A protein and the small-molecule ligand that binds it are described below.
Small molecule (SMILES): CC1(C)N=C(N)N=C(N)N1OCC(=O)Nc1ccc(Cl)cc1

Binding-site contacts:
Ligand atom CL contacts residue PRO113 of chain 1.A at 3.5 Å.
Ligand atom CAA contacts residue PHE58 of chain 1.A at 3.7 Å (hydrophobic).
Ligand atom NAH contacts residue ILE14 of chain 1.A at 3.9 Å.
Ligand atom NAF contacts residue NDP1 of chain 1.D at 3.8 Å.
Ligand atom CAC contacts residue PHE58 of chain 1.A at 3.8 Å (hydrophobic).
Ligand atom NAH contacts residue ASP54 of chain 1.A at 3.0 Å (salt-bridge).
Ligand atom NAD contacts residue ALA16 of chain 1.A at 3.7 Å.
Ligand atom CAA contacts residue ILE14 of chain 1.A at 3.9 Å (hydrophobic).
Ligand atom OAK contacts residue PHE58 of chain 1.A at 3.8 Å.
Ligand atom CL contacts residue ILE112 of chain 1.A at 3.9 Å.
Ligand atom NAD contacts residue ASP54 of chain 1.A at 3.0 Å (salt-bridge).
Ligand atom NAB contacts residue CYS15 of chain 1.A at 3.6 Å.
Ligand atom CAP contacts residue LEU119 of chain 1.A at 3.9 Å (hydrophobic).
Ligand atom NAH contacts residue CYS15 of chain 1.A at 3.1 Å (h-bond).
Ligand atom NAG contacts residue NDP1 of chain 1.D at 3.7 Å.
Ligand atom CAR contacts residue ILE112 of chain 1.A at 3.9 Å (hydrophobic).
Ligand atom NAG contacts residue LEU164 of chain 1.A at 3.1 Å (h-bond).
Ligand atom CAP contacts residue PHE58 of chain 1.A at 3.8 Å (hydrophobic).
Ligand atom NAH contacts residue THR185 of chain 1.A at 3.9 Å.
Ligand atom CAE contacts residue ASP54 of chain 1.A at 3.9 Å.
Ligand atom NAG contacts residue TYR170 of chain 1.A at 3.4 Å (h-bond).
Ligand atom CAJ contacts residue ASP54 of chain 1.A at 3.8 Å.
Ligand atom NAB contacts residue PHE58 of chain 1.A at 3.5 Å.
Ligand atom CAQ contacts residue LEU119 of chain 1.A at 4.0 Å (hydrophobic).
Ligand atom CAA contacts residue NDP1 of chain 1.D at 3.7 Å.
Ligand atom CAC contacts residue ALA16 of chain 1.A at 3.9 Å (hydrophobic).
Ligand atom OAV contacts residue ASN108 of chain 1.A at 2.2 Å (h-bond).
Ligand atom CAI contacts residue MET55 of chain 1.A at 3.9 Å (hydrophobic).
Ligand atom CAI contacts residue PHE58 of chain 1.A at 3.8 Å (hydrophobic).
Ligand atom NAH contacts residue ALA16 of chain 1.A at 3.9 Å.
Ligand atom CAM contacts residue ASN108 of chain 1.A at 3.3 Å.
Ligand atom NAG contacts residue PHE58 of chain 1.A at 3.9 Å.
Ligand atom NAB contacts residue ILE14 of chain 1.A at 3.7 Å.
Ligand atom CL contacts residue PHE116 of chain 1.A at 3.5 Å.
Ligand atom CAJ contacts residue LEU46 of chain 1.A at 3.6 Å (hydrophobic).
Ligand atom CAL contacts residue LEU164 of chain 1.A at 3.7 Å (hydrophobic).
Ligand atom CAC contacts residue ASP54 of chain 1.A at 3.7 Å.
Ligand atom CAJ contacts residue NDP1 of chain 1.D at 3.9 Å.
Ligand atom NAG contacts residue ILE14 of chain 1.A at 3.0 Å (h-bond).
Ligand atom CAC contacts residue CYS15 of chain 1.A at 3.7 Å (hydrophobic).

Sequence of chain 1.A:
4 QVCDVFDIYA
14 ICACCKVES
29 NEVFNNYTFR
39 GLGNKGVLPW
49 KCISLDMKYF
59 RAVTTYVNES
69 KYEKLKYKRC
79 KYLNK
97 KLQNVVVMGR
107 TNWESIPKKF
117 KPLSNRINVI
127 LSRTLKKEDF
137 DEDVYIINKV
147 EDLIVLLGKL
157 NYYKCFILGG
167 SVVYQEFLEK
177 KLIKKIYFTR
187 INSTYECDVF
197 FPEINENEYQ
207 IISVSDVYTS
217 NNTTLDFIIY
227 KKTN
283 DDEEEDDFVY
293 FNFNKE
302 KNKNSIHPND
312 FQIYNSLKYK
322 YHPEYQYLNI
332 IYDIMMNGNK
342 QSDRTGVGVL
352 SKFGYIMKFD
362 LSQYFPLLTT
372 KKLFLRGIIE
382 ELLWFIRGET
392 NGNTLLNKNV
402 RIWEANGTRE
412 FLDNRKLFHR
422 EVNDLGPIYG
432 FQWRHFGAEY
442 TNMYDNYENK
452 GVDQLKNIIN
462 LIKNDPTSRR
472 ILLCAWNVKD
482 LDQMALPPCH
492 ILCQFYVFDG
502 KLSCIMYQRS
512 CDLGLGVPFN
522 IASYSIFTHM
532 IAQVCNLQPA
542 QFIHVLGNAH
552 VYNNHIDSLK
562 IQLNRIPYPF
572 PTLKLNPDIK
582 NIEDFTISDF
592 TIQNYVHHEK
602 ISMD